A small-molecule ligand and the protein it binds are described below.
Small molecule (SMILES): CSCC[C@H](N)C(=O)O

Sequence of chain 1.A:
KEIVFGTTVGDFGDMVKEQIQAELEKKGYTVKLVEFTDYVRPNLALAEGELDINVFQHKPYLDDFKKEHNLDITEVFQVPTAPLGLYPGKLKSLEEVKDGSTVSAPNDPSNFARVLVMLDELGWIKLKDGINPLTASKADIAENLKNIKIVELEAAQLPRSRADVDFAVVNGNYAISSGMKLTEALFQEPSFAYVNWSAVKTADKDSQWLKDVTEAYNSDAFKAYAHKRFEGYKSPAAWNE

Binding-site contacts:
Ligand atom N contacts residue PHE15 of chain 1.A at 3.9 Å.
Ligand atom CA contacts residue TYR42 of chain 1.A at 3.5 Å (hydrophobic).
Ligand atom CE contacts residue GLN60 of chain 1.A at 3.7 Å.
Ligand atom CB contacts residue GLN60 of chain 1.A at 4.0 Å.
Ligand atom CA contacts residue ASN199 of chain 1.A at 3.7 Å.
Ligand atom CG contacts residue ASN174 of chain 1.A at 4.0 Å.
Ligand atom C contacts residue ASN174 of chain 1.A at 3.9 Å.
Ligand atom CB contacts residue HIS61 of chain 1.A at 4.1 Å.
Ligand atom CA contacts residue ASN176 of chain 1.A at 3.4 Å.
Ligand atom CE contacts residue PHE59 of chain 1.A at 3.8 Å (hydrophobic).
Ligand atom CG contacts residue TYR42 of chain 1.A at 3.8 Å (hydrophobic).
Ligand atom CB contacts residue PHE59 of chain 1.A at 3.3 Å (hydrophobic).
Ligand atom OXT contacts residue TYR197 of chain 1.A at 4.0 Å.
Ligand atom CB contacts residue ASN199 of chain 1.A at 3.6 Å.
Ligand atom CE contacts residue TYR42 of chain 1.A at 3.6 Å (hydrophobic).
Ligand atom N contacts residue ASN176 of chain 1.A at 3.3 Å (h-bond).
Ligand atom OXT contacts residue HIS61 of chain 1.A at 4.1 Å.
Ligand atom N contacts residue PHE59 of chain 1.A at 3.7 Å.
Ligand atom C contacts residue HIS61 of chain 1.A at 4.2 Å.
Ligand atom O contacts residue ARG117 of chain 1.A at 2.9 Å (salt-bridge).
Ligand atom CG contacts residue ASN114 of chain 1.A at 3.7 Å.
Ligand atom SD contacts residue GLN60 of chain 1.A at 3.9 Å.
Ligand atom CA contacts residue ASN174 of chain 1.A at 4.2 Å.
Ligand atom CB contacts residue TYR42 of chain 1.A at 3.9 Å (hydrophobic).
Ligand atom C contacts residue ARG117 of chain 1.A at 3.8 Å.
Ligand atom SD contacts residue TYR64 of chain 1.A at 3.5 Å.
Ligand atom SD contacts residue HIS61 of chain 1.A at 3.4 Å (h-bond).
Ligand atom OXT contacts residue ASN199 of chain 1.A at 2.9 Å (h-bond).
Ligand atom O contacts residue HIS61 of chain 1.A at 4.3 Å.
Ligand atom O contacts residue ASN174 of chain 1.A at 2.9 Å (h-bond).
Ligand atom CA contacts residue PHE59 of chain 1.A at 4.0 Å (hydrophobic).
Ligand atom SD contacts residue ASN114 of chain 1.A at 3.5 Å (h-bond).
Ligand atom CG contacts residue HIS61 of chain 1.A at 3.5 Å.
Ligand atom N contacts residue ASN199 of chain 1.A at 2.9 Å (h-bond).
Ligand atom OXT contacts residue ALA85 of chain 1.A at 4.3 Å.
Ligand atom C contacts residue ASN199 of chain 1.A at 3.9 Å.
Ligand atom CE contacts residue TYR64 of chain 1.A at 3.7 Å (hydrophobic).
Ligand atom O contacts residue ASN114 of chain 1.A at 4.2 Å.
Ligand atom OXT contacts residue ARG117 of chain 1.A at 4.0 Å.
Ligand atom OXT contacts residue THR84 of chain 1.A at 3.7 Å.